A small-molecule ligand and the protein it binds are described below.
Small molecule (SMILES): CC1O[Rh+](O)(O)(O)[Rh+](O)(O)(O)O1

Binding-site contacts:
Ligand atom O10 contacts residue HIS105 of chain 1.A at 2.9 Å (h-bond).
Ligand atom O12 contacts residue HIS105 of chain 1.A at 3.1 Å (h-bond).
Ligand atom O14 contacts residue HIS105 of chain 1.A at 3.0 Å (h-bond).
Ligand atom O9 contacts residue HIS105 of chain 1.A at 3.1 Å (h-bond).
Ligand atom O10 contacts residue THR78 of chain 1.A at 3.1 Å.
Ligand atom C2 contacts residue VAL124 of chain 1.A at 4.1 Å (hydrophobic).
Ligand atom O14 contacts residue TYR76 of chain 1.A at 4.2 Å.
Ligand atom C1 contacts residue HIS105 of chain 1.A at 4.3 Å.
Ligand atom RH3 contacts residue HIS105 of chain 1.A at 2.1 Å.

Sequence of chain 1.A:
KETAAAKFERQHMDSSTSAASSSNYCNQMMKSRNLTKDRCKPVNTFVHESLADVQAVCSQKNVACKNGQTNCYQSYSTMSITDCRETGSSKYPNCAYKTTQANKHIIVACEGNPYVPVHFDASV